This protein binds this small molecule.
Small molecule (SMILES): CC(=O)N[C@@H]1[C@@H](O)[C@H](O)[C@@H](CO)O[C@H]1O

Binding-site contacts:
Ligand atom O7 contacts residue ASN231 of chain 1.A at 3.8 Å.
Ligand atom C1 contacts residue LYS160 of chain 1.A at 4.4 Å.
Ligand atom O7 contacts residue LYS164 of chain 1.A at 3.5 Å.
Ligand atom C8 contacts residue LYS164 of chain 1.A at 4.3 Å.
Ligand atom C1 contacts residue ASN231 of chain 1.A at 1.4 Å.
Ligand atom C5 contacts residue LYS160 of chain 1.A at 4.2 Å.
Ligand atom C3 contacts residue ASN231 of chain 1.A at 3.8 Å.
Ligand atom C6 contacts residue LYS160 of chain 1.A at 3.9 Å.
Ligand atom N2 contacts residue ASN231 of chain 1.A at 2.9 Å (h-bond).
Ligand atom C7 contacts residue ASN231 of chain 1.A at 3.5 Å.
Ligand atom O5 contacts residue ASN231 of chain 1.A at 2.4 Å (h-bond).
Ligand atom C4 contacts residue ASN231 of chain 1.A at 4.3 Å.
Ligand atom C2 contacts residue ASN231 of chain 1.A at 2.5 Å.
Ligand atom C5 contacts residue ASN231 of chain 1.A at 3.7 Å.
Ligand atom C7 contacts residue LYS164 of chain 1.A at 4.3 Å.
Ligand atom O5 contacts residue LYS160 of chain 1.A at 3.5 Å (salt-bridge).

Sequence of chain 1.A:
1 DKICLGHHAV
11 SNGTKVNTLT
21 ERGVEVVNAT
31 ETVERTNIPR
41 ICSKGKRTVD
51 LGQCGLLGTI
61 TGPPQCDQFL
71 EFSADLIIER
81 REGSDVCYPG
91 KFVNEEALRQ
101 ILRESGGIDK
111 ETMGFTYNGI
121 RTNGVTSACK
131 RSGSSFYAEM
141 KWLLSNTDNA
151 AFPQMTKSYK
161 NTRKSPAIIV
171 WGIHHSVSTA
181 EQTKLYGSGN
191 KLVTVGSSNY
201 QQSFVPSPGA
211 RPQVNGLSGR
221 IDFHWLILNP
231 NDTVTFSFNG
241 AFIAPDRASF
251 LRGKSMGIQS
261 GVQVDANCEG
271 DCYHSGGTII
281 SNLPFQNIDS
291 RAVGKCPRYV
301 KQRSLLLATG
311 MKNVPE